The small molecule below binds the protein below.
Small molecule (SMILES): Nc1ccn([C@H]2C[C@H](O)[C@@H](CO)O2)c(=O)n1

Sequence of chain 3.B:
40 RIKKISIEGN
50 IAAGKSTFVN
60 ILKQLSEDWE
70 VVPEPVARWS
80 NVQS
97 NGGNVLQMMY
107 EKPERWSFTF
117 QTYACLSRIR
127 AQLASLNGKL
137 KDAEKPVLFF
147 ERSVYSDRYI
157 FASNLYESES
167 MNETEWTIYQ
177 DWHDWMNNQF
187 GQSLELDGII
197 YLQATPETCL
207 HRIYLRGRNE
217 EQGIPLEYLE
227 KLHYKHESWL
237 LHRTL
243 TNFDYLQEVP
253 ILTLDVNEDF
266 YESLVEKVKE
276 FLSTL

Binding-site contacts:
Ligand atom N3 contacts residue GLN117 of chain 3.B at 3.0 Å (h-bond).
Ligand atom O3' contacts residue ILE50 of chain 3.B at 3.9 Å.
Ligand atom C2 contacts residue PHE157 of chain 3.B at 3.4 Å (hydrophobic).
Ligand atom O4' contacts residue TRP78 of chain 3.B at 3.6 Å.
Ligand atom O2 contacts residue PHE116 of chain 3.B at 3.5 Å.
Ligand atom C3' contacts residue GLU217 of chain 3.B at 3.4 Å.
Ligand atom N4 contacts residue ASP153 of chain 3.B at 2.7 Å (salt-bridge).
Ligand atom C2' contacts residue TYR106 of chain 3.B at 3.4 Å (hydrophobic).
Ligand atom C3' contacts residue TYR106 of chain 3.B at 3.6 Å (hydrophobic).
Ligand atom C4' contacts residue LEU102 of chain 3.B at 3.9 Å (hydrophobic).
Ligand atom O2 contacts residue GLN117 of chain 3.B at 3.6 Å (h-bond).
Ligand atom C2 contacts residue GLN117 of chain 3.B at 3.7 Å.
Ligand atom C5' contacts residue TRP78 of chain 3.B at 3.9 Å (hydrophobic).
Ligand atom C5' contacts residue ARG214 of chain 3.B at 3.9 Å.
Ligand atom C5 contacts residue ASP153 of chain 3.B at 3.7 Å.
Ligand atom O3' contacts residue GLU217 of chain 3.B at 2.6 Å (salt-bridge).
Ligand atom C6 contacts residue TRP78 of chain 3.B at 3.7 Å (hydrophobic).
Ligand atom C4 contacts residue GLN117 of chain 3.B at 3.8 Å.
Ligand atom C5' contacts residue GLU73 of chain 3.B at 3.4 Å.
Ligand atom N4 contacts residue GLN117 of chain 3.B at 3.0 Å (h-bond).
Ligand atom O2 contacts residue PHE157 of chain 3.B at 3.5 Å.
Ligand atom C6 contacts residue GLU73 of chain 3.B at 3.6 Å.
Ligand atom O2 contacts residue MET105 of chain 3.B at 3.7 Å.
Ligand atom N4 contacts residue PHE157 of chain 3.B at 3.6 Å.
Ligand atom C5 contacts residue GLU73 of chain 3.B at 3.6 Å.
Ligand atom N3 contacts residue PHE116 of chain 3.B at 3.5 Å.
Ligand atom C1' contacts residue TYR106 of chain 3.B at 3.9 Å (hydrophobic).
Ligand atom C2' contacts residue PHE157 of chain 3.B at 3.9 Å (hydrophobic).
Ligand atom O4' contacts residue LEU102 of chain 3.B at 3.5 Å.
Ligand atom C4' contacts residue GLU217 of chain 3.B at 3.8 Å.
Ligand atom C2' contacts residue ILE50 of chain 3.B at 3.6 Å (hydrophobic).
Ligand atom O3' contacts residue TYR106 of chain 3.B at 2.6 Å (h-bond).
Ligand atom C4 contacts residue ASP153 of chain 3.B at 3.6 Å.
Ligand atom C4 contacts residue PHE157 of chain 3.B at 3.6 Å (hydrophobic).
Ligand atom C2 contacts residue PHE116 of chain 3.B at 3.4 Å (hydrophobic).
Ligand atom O5' contacts residue GLU73 of chain 3.B at 2.6 Å (salt-bridge).
Ligand atom C5' contacts residue VAL75 of chain 3.B at 3.6 Å (hydrophobic).
Ligand atom C6 contacts residue ARG148 of chain 3.B at 3.7 Å.
Ligand atom O5' contacts residue ARG148 of chain 3.B at 3.1 Å (salt-bridge).
Ligand atom N3 contacts residue PHE157 of chain 3.B at 3.3 Å.